Sequence of chain 1.D:
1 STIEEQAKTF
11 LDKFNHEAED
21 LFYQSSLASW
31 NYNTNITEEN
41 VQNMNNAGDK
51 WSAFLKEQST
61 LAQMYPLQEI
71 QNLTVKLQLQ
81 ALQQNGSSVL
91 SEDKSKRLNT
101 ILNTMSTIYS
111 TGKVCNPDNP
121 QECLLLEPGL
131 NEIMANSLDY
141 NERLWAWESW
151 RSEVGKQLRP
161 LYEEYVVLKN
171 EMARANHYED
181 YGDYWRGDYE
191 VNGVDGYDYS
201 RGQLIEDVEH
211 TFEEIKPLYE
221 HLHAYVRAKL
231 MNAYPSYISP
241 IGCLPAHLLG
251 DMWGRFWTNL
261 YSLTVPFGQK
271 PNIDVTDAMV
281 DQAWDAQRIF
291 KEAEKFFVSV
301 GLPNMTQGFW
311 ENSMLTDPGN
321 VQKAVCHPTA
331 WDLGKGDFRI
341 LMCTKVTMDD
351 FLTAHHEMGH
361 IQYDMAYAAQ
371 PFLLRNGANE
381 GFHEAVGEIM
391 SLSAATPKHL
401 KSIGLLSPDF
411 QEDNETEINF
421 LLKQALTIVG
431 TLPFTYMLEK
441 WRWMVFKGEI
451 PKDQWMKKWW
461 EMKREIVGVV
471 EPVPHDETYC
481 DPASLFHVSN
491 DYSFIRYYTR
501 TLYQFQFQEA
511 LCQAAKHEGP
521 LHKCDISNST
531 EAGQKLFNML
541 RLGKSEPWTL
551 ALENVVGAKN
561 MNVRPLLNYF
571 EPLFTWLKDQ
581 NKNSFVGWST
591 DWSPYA

Binding-site contacts:
Ligand atom C4 contacts residue ASN414 of chain 1.D at 4.2 Å.
Ligand atom C7 contacts residue ASN414 of chain 1.D at 4.0 Å.
Ligand atom C2 contacts residue ASN414 of chain 1.D at 2.5 Å.
Ligand atom N2 contacts residue ASN414 of chain 1.D at 2.9 Å (h-bond).
Ligand atom C8 contacts residue ASP413 of chain 1.D at 3.8 Å.
Ligand atom C3 contacts residue ASN414 of chain 1.D at 3.8 Å.
Ligand atom C5 contacts residue ASN414 of chain 1.D at 3.7 Å.
Ligand atom C1 contacts residue ASN414 of chain 1.D at 1.4 Å.
Ligand atom O5 contacts residue ASN414 of chain 1.D at 2.4 Å (h-bond).

This small molecule binds to this protein.
Small molecule (SMILES): CC(=O)N[C@@H]1[C@@H](O)[C@H](O)[C@@H](CO)O[C@H]1O